Sequence of chain 1.A:
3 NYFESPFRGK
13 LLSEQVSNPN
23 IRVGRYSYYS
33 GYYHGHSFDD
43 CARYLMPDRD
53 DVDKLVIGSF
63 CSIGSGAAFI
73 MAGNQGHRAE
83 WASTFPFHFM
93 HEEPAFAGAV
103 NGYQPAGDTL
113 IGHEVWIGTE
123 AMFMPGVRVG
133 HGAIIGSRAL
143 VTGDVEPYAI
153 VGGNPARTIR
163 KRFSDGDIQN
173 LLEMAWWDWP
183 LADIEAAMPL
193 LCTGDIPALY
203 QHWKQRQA

Sequence of chain 2.A:
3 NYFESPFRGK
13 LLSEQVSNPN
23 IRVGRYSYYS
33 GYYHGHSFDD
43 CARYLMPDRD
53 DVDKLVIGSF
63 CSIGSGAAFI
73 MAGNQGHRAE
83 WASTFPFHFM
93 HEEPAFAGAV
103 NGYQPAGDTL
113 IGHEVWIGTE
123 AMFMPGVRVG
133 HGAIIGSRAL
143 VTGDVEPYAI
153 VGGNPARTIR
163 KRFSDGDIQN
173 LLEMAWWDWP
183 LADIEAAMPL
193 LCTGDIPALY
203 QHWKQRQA

This small molecule binds to this protein.
Small molecule (SMILES): O=C(N[C@H](CO)[C@H](O)c1ccc([N+](=O)[O-])cc1)C(Cl)Cl

Binding-site contacts:
Ligand atom O4 contacts residue HIS79 of chain 2.A at 3.0 Å (h-bond).
Ligand atom C4 contacts residue TYR30 of chain 1.A at 3.8 Å (hydrophobic).
Ligand atom O5 contacts residue PRO8 of chain 1.A at 2.5 Å (h-bond).
Ligand atom C5 contacts residue PRO8 of chain 1.A at 3.3 Å (hydrophobic).
Ligand atom C1 contacts residue PHE91 of chain 2.A at 3.9 Å (hydrophobic).
Ligand atom O9A contacts residue MET48 of chain 2.A at 3.4 Å.
Ligand atom C2 contacts residue GLY11 of chain 1.A at 4.0 Å.
Ligand atom C7 contacts residue PHE9 of chain 1.A at 3.4 Å (hydrophobic).
Ligand atom C3 contacts residue TYR30 of chain 1.A at 4.1 Å (hydrophobic).
Ligand atom C10 contacts residue ALA74 of chain 2.A at 4.1 Å (hydrophobic).
Ligand atom C11 contacts residue GLN77 of chain 2.A at 4.0 Å.
Ligand atom CL1 contacts residue PHE91 of chain 2.A at 3.8 Å.
Ligand atom O9B contacts residue TYR105 of chain 2.A at 3.7 Å.
Ligand atom O2 contacts residue TYR30 of chain 1.A at 3.5 Å.
Ligand atom CL2 contacts residue TYR30 of chain 1.A at 3.8 Å.
Ligand atom CL1 contacts residue PHE9 of chain 1.A at 3.9 Å.
Ligand atom N9 contacts residue MET48 of chain 2.A at 4.1 Å.
Ligand atom C9 contacts residue PHE9 of chain 1.A at 4.0 Å (hydrophobic).
Ligand atom CL2 contacts residue MET92 of chain 2.A at 4.0 Å.
Ligand atom N2 contacts residue TYR30 of chain 1.A at 3.6 Å.
Ligand atom O2 contacts residue GLY11 of chain 1.A at 2.8 Å (h-bond).
Ligand atom C3 contacts residue SER32 of chain 1.A at 4.1 Å.
Ligand atom O4 contacts residue TYR30 of chain 1.A at 2.4 Å (h-bond).
Ligand atom O5 contacts residue SER32 of chain 1.A at 3.2 Å (h-bond).
Ligand atom C10 contacts residue PHE9 of chain 1.A at 3.7 Å (hydrophobic).
Ligand atom O5 contacts residue TYR46 of chain 2.A at 4.0 Å.
Ligand atom O5 contacts residue PHE9 of chain 1.A at 3.9 Å.
Ligand atom O9B contacts residue GLN77 of chain 2.A at 3.2 Å.
Ligand atom C11 contacts residue PHE9 of chain 1.A at 3.9 Å (hydrophobic).
Ligand atom O9A contacts residue PHE91 of chain 2.A at 4.1 Å.
Ligand atom C6 contacts residue PHE9 of chain 1.A at 3.7 Å (hydrophobic).
Ligand atom C5 contacts residue ARG10 of chain 1.A at 4.0 Å.
Ligand atom C6 contacts residue PRO8 of chain 1.A at 3.9 Å (hydrophobic).
Ligand atom C5 contacts residue PHE9 of chain 1.A at 3.6 Å (hydrophobic).
Ligand atom C10 contacts residue GLN77 of chain 2.A at 3.7 Å.
Ligand atom C2 contacts residue TYR30 of chain 1.A at 3.7 Å (hydrophobic).
Ligand atom C5 contacts residue SER32 of chain 1.A at 3.9 Å.
Ligand atom C4 contacts residue HIS79 of chain 2.A at 3.8 Å.
Ligand atom O2 contacts residue ARG10 of chain 1.A at 3.6 Å.
Ligand atom O9B contacts residue ALA74 of chain 2.A at 3.6 Å.